This protein binds this small molecule.
Small molecule (SMILES): CC(C)C[C@H](NC(=O)[C@H](Cc1c[nH]c2ccccc12)NC(=O)CCN)C(=O)N[C@@H](C)C(=O)N[C@@H](Cc1ccc(O)cc1)C(=O)N1CCC[C@H]1C(=O)N[C@@H](CC(=O)O)C(=O)N[C@@H](CO)C(=O)N[C@H](C(=O)N1CCC[C@H]1C(=O)N[C@@H](Cc1ccc(O)cc1)C(N)=O)C(C)C

Sequence of chain 1.A:
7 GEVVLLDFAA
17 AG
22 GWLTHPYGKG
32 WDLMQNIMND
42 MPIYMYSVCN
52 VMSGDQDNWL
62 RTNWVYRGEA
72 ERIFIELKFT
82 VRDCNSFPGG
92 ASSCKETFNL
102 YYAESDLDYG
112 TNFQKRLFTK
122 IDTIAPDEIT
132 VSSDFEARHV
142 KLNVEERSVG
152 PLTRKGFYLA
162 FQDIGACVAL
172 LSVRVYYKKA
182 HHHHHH

Binding-site contacts:
Ligand atom OD2 contacts residue ARG139 of chain 1.A at 2.8 Å (salt-bridge).
Ligand atom O contacts residue LEU34 of chain 1.A at 3.7 Å.
Ligand atom CB contacts residue ASN37 of chain 1.A at 3.7 Å.
Ligand atom CD2 contacts residue GLN36 of chain 1.A at 3.6 Å.
Ligand atom O contacts residue ASN37 of chain 1.A at 2.9 Å (h-bond).
Ligand atom CG contacts residue MET46 of chain 1.A at 3.6 Å (hydrophobic).
Ligand atom CB contacts residue GLN36 of chain 1.A at 3.6 Å.
Ligand atom CD contacts residue VAL141 of chain 1.A at 3.5 Å (hydrophobic).
Ligand atom N contacts residue PHE136 of chain 1.A at 3.5 Å.
Ligand atom CA contacts residue MET35 of chain 1.A at 3.7 Å (hydrophobic).
Ligand atom N contacts residue GLN36 of chain 1.A at 2.9 Å (h-bond).
Ligand atom C contacts residue MET35 of chain 1.A at 3.5 Å (hydrophobic).
Ligand atom CA contacts residue CYS168 of chain 1.A at 3.6 Å (hydrophobic).
Ligand atom C contacts residue PHE136 of chain 1.A at 3.6 Å (hydrophobic).
Ligand atom C contacts residue GLN36 of chain 1.A at 3.6 Å.
Ligand atom OD1 contacts residue ARG139 of chain 1.A at 2.8 Å (salt-bridge).
Ligand atom CA contacts residue LEU34 of chain 1.A at 3.6 Å (hydrophobic).
Ligand atom N contacts residue MET35 of chain 1.A at 3.7 Å.
Ligand atom CB contacts residue VAL169 of chain 1.A at 3.5 Å (hydrophobic).
Ligand atom CD2 contacts residue TYR45 of chain 1.A at 3.5 Å (hydrophobic).
Ligand atom CE2 contacts residue PHE88 of chain 1.A at 3.5 Å (hydrophobic).
Ligand atom O contacts residue PHE136 of chain 1.A at 3.5 Å.
Ligand atom CH2 contacts residue SER87 of chain 1.A at 3.7 Å.
Ligand atom O contacts residue MET35 of chain 1.A at 3.2 Å.
Ligand atom C contacts residue PHE136 of chain 1.A at 3.7 Å (hydrophobic).
Ligand atom O contacts residue ASN37 of chain 1.A at 3.5 Å (h-bond).
Ligand atom O contacts residue GLN36 of chain 1.A at 2.8 Å (h-bond).
Ligand atom CB contacts residue MET46 of chain 1.A at 3.4 Å (hydrophobic).
Ligand atom CA contacts residue MET35 of chain 1.A at 3.7 Å (hydrophobic).
Ligand atom CG contacts residue PHE136 of chain 1.A at 3.7 Å (hydrophobic).
Ligand atom O contacts residue PHE136 of chain 1.A at 3.6 Å.
Ligand atom CG contacts residue ARG139 of chain 1.A at 3.5 Å.
Ligand atom O contacts residue ARG83 of chain 1.A at 2.9 Å (salt-bridge).
Ligand atom CD contacts residue PHE136 of chain 1.A at 3.4 Å (hydrophobic).
Ligand atom CB contacts residue CYS50 of chain 1.A at 3.5 Å (hydrophobic).
Ligand atom CD2 contacts residue PHE88 of chain 1.A at 3.4 Å (hydrophobic).
Ligand atom N contacts residue LEU34 of chain 1.A at 3.0 Å (h-bond).
Ligand atom O contacts residue CYS50 of chain 1.A at 3.6 Å.
Ligand atom CA contacts residue GLN36 of chain 1.A at 3.2 Å.
Ligand atom CE3 contacts residue PHE88 of chain 1.A at 3.7 Å (hydrophobic).